A small-molecule ligand and the protein it binds are described below.
Small molecule (SMILES): CC(=O)N[C@@H]1[C@@H](O)[C@H](O)[C@@H](CO)O[C@H]1O

Binding-site contacts:
Ligand atom C7 contacts residue PHE59 of chain 1.E at 4.2 Å (hydrophobic).
Ligand atom O6 contacts residue TRP258 of chain 1.E at 3.3 Å.
Ligand atom C2 contacts residue ASN30 of chain 1.E at 4.5 Å.
Ligand atom O5 contacts residue ASN61 of chain 1.E at 2.3 Å (h-bond).
Ligand atom C2 contacts residue ASN61 of chain 1.E at 2.5 Å.
Ligand atom C5 contacts residue ASN61 of chain 1.E at 3.6 Å.
Ligand atom C1 contacts residue ASN61 of chain 1.E at 1.5 Å.
Ligand atom O7 contacts residue ASN30 of chain 1.E at 3.9 Å.
Ligand atom N2 contacts residue ASN30 of chain 1.E at 3.2 Å (h-bond).
Ligand atom C1 contacts residue TRP258 of chain 1.E at 3.6 Å (hydrophobic).
Ligand atom C6 contacts residue TRP258 of chain 1.E at 4.3 Å (hydrophobic).
Ligand atom C3 contacts residue ASN61 of chain 1.E at 3.8 Å.
Ligand atom O7 contacts residue PHE59 of chain 1.E at 4.1 Å.
Ligand atom O7 contacts residue ASN61 of chain 1.E at 3.3 Å (h-bond).
Ligand atom N2 contacts residue ASN61 of chain 1.E at 3.0 Å (h-bond).
Ligand atom C4 contacts residue ASN61 of chain 1.E at 4.2 Å.
Ligand atom C5 contacts residue TRP258 of chain 1.E at 4.1 Å (hydrophobic).
Ligand atom C7 contacts residue ASN30 of chain 1.E at 3.3 Å.
Ligand atom O5 contacts residue TRP258 of chain 1.E at 3.3 Å.
Ligand atom C8 contacts residue ASN30 of chain 1.E at 3.5 Å.
Ligand atom C8 contacts residue PHE59 of chain 1.E at 4.2 Å (hydrophobic).
Ligand atom C7 contacts residue ASN61 of chain 1.E at 3.6 Å.

Sequence of chain 1.E:
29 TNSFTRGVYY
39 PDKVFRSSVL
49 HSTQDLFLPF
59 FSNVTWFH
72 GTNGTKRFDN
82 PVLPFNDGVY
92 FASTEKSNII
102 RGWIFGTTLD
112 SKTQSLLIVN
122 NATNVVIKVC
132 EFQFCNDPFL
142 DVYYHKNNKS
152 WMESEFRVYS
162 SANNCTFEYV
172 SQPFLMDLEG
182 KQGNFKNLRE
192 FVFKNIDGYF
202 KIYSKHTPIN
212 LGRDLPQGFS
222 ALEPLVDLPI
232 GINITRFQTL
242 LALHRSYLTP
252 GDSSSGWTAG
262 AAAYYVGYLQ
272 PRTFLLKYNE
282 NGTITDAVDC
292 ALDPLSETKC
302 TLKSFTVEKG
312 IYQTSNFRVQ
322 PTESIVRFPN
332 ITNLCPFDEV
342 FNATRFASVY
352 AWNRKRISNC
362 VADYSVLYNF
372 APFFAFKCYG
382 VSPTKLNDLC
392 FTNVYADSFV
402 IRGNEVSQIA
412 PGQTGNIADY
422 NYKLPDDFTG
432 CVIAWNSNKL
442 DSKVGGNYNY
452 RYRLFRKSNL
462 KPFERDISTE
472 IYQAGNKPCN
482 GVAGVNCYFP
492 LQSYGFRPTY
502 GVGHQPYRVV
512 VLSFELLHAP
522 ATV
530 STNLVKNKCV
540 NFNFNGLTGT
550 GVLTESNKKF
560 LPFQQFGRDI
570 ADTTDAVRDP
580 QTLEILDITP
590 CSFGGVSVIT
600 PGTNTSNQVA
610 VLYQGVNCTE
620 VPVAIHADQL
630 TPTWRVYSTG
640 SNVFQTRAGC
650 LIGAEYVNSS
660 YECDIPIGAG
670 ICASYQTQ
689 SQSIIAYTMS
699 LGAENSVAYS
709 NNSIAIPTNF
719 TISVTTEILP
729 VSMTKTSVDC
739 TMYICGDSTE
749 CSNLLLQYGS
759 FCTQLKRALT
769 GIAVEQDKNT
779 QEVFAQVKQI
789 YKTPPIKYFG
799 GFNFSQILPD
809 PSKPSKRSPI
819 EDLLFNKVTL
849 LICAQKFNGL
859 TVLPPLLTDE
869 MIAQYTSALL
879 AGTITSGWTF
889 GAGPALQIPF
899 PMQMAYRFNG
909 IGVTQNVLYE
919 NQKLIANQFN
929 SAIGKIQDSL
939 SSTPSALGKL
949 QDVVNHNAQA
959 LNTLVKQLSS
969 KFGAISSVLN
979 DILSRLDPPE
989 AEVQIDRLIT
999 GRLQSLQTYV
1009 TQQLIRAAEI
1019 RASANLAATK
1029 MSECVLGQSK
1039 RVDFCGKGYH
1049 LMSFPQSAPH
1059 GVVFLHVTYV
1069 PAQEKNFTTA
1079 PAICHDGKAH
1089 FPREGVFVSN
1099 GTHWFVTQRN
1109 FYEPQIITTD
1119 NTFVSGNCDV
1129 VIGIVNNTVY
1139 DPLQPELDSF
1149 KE